A protein and the small-molecule ligand that binds it are described below.
Small molecule (SMILES): NCCCCCCCCCCCC(=O)O

Sequence of chain 7.A:
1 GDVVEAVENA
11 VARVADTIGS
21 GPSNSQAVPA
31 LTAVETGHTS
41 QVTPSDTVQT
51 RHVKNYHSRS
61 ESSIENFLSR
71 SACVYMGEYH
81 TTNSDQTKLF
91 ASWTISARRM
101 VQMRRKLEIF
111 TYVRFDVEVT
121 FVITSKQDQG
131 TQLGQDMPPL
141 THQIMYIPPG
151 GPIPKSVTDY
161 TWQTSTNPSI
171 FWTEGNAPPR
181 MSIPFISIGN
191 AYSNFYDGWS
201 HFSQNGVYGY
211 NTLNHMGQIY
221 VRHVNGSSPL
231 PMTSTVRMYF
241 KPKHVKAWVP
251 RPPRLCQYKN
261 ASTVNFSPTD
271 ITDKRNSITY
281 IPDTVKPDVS

Binding-site contacts:
Ligand atom C2 contacts residue TYR146 of chain 7.A at 3.9 Å (hydrophobic).
Ligand atom O contacts residue TYR192 of chain 7.A at 3.9 Å.
Ligand atom C10 contacts residue MET216 of chain 7.A at 3.6 Å (hydrophobic).
Ligand atom C5 contacts residue ILE95 of chain 7.A at 3.8 Å (hydrophobic).
Ligand atom O contacts residue VAL113 of chain 7.A at 4.0 Å.
Ligand atom C10 contacts residue TYR192 of chain 7.A at 4.3 Å (hydrophobic).
Ligand atom N contacts residue MET181 of chain 7.A at 3.9 Å.
Ligand atom C contacts residue ASN194 of chain 7.A at 4.0 Å.
Ligand atom C5 contacts residue PHE240 of chain 7.A at 4.1 Å (hydrophobic).
Ligand atom C3 contacts residue ILE183 of chain 7.A at 3.7 Å (hydrophobic).
Ligand atom OXT contacts residue TYR210 of chain 7.A at 3.0 Å (h-bond).
Ligand atom C contacts residue TYR192 of chain 7.A at 4.2 Å (hydrophobic).
Ligand atom C4 contacts residue ILE183 of chain 7.A at 4.2 Å (hydrophobic).
Ligand atom O contacts residue LEU107 of chain 7.A at 4.4 Å.
Ligand atom C1 contacts residue VAL119 of chain 7.A at 4.2 Å (hydrophobic).
Ligand atom C6 contacts residue ILE95 of chain 7.A at 4.1 Å (hydrophobic).
Ligand atom C contacts residue TYR210 of chain 7.A at 4.1 Å (hydrophobic).
Ligand atom C7 contacts residue TYR192 of chain 7.A at 4.4 Å (hydrophobic).
Ligand atom O contacts residue ASN194 of chain 7.A at 3.0 Å (h-bond).
Ligand atom C7 contacts residue PHE240 of chain 7.A at 3.9 Å (hydrophobic).
Ligand atom C7 contacts residue VAL117 of chain 7.A at 4.3 Å (hydrophobic).
Ligand atom C7 contacts residue ILE95 of chain 7.A at 4.3 Å (hydrophobic).
Ligand atom C8 contacts residue TYR192 of chain 7.A at 3.6 Å (hydrophobic).
Ligand atom C3 contacts residue ILE95 of chain 7.A at 4.2 Å (hydrophobic).
Ligand atom C9 contacts residue PHE240 of chain 7.A at 4.1 Å (hydrophobic).
Ligand atom OXT contacts residue MET216 of chain 7.A at 4.2 Å.
Ligand atom C2 contacts residue ILE183 of chain 7.A at 4.2 Å (hydrophobic).
Ligand atom C1 contacts residue ILE183 of chain 7.A at 4.2 Å (hydrophobic).
Ligand atom CA2 contacts residue PHE115 of chain 7.A at 4.3 Å (hydrophobic).
Ligand atom C9 contacts residue PHE115 of chain 7.A at 4.1 Å (hydrophobic).
Ligand atom C4 contacts residue ILE95 of chain 7.A at 4.0 Å (hydrophobic).
Ligand atom C1 contacts residue ILE219 of chain 7.A at 4.1 Å (hydrophobic).
Ligand atom C6 contacts residue TYR192 of chain 7.A at 4.4 Å (hydrophobic).
Ligand atom N contacts residue ILE219 of chain 7.A at 4.0 Å.
Ligand atom OXT contacts residue ASN194 of chain 7.A at 4.3 Å.
Ligand atom C5 contacts residue ILE183 of chain 7.A at 4.4 Å (hydrophobic).
Ligand atom N contacts residue TYR146 of chain 7.A at 4.1 Å.
Ligand atom C2 contacts residue ILE95 of chain 7.A at 3.8 Å (hydrophobic).
Ligand atom C9 contacts residue TYR192 of chain 7.A at 4.1 Å (hydrophobic).
Ligand atom C8 contacts residue MET216 of chain 7.A at 3.9 Å (hydrophobic).